This small molecule binds to this protein.
Small molecule (SMILES): CCCCCCc1ccc(Oc2ccc([N+](=O)[O-])cc2)c(O)c1

Sequence of chain 1.D:
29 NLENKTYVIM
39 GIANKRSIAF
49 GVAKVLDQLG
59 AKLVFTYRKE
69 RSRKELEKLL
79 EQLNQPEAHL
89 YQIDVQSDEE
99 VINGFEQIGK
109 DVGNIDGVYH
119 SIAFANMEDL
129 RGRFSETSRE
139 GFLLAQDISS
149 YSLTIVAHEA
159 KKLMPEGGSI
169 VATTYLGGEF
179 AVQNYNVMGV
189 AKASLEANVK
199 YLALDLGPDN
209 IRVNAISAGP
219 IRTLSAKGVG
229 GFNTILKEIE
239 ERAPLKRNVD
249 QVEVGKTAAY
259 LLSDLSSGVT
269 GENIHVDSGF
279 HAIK

Binding-site contacts:
Ligand atom C17 contacts residue NAP1 of chain 1.V at 3.5 Å.
Ligand atom O contacts residue NAP1 of chain 1.V at 2.5 Å (h-bond).
Ligand atom O3 contacts residue PHE122 of chain 1.D at 3.3 Å.
Ligand atom C8 contacts residue ALA224 of chain 1.D at 3.9 Å (hydrophobic).
Ligand atom N contacts residue ALA123 of chain 1.D at 3.5 Å (h-bond).
Ligand atom C contacts residue NAP1 of chain 1.V at 3.5 Å.
Ligand atom C17 contacts residue TYR183 of chain 1.D at 3.3 Å (hydrophobic).
Ligand atom C1 contacts residue NAP1 of chain 1.V at 3.3 Å.
Ligand atom C3 contacts residue ALA121 of chain 1.D at 3.9 Å (hydrophobic).
Ligand atom C7 contacts residue VAL227 of chain 1.D at 3.9 Å (hydrophobic).
Ligand atom C2 contacts residue NAP1 of chain 1.V at 3.6 Å.
Ligand atom C14 contacts residue ILE233 of chain 1.D at 3.8 Å (hydrophobic).
Ligand atom C13 contacts residue PHE230 of chain 1.D at 3.8 Å (hydrophobic).
Ligand atom O2 contacts residue ALA123 of chain 1.D at 3.1 Å (h-bond).
Ligand atom C6 contacts residue MET186 of chain 1.D at 3.8 Å (hydrophobic).
Ligand atom C12 contacts residue TYR173 of chain 1.D at 3.8 Å (hydrophobic).
Ligand atom C contacts residue TYR183 of chain 1.D at 3.4 Å (hydrophobic).
Ligand atom C16 contacts residue VAL180 of chain 1.D at 3.5 Å (hydrophobic).
Ligand atom C2 contacts residue SER223 of chain 1.D at 3.7 Å.
Ligand atom O2 contacts residue LEU128 of chain 1.D at 3.6 Å.
Ligand atom C9 contacts residue ALA224 of chain 1.D at 3.9 Å (hydrophobic).
Ligand atom C15 contacts residue VAL227 of chain 1.D at 3.8 Å (hydrophobic).
Ligand atom C6 contacts residue LEU128 of chain 1.D at 3.8 Å (hydrophobic).
Ligand atom C13 contacts residue TYR173 of chain 1.D at 3.9 Å (hydrophobic).
Ligand atom C14 contacts residue VAL227 of chain 1.D at 3.8 Å (hydrophobic).
Ligand atom O contacts residue TYR183 of chain 1.D at 2.5 Å (h-bond).
Ligand atom C4 contacts residue SER223 of chain 1.D at 3.7 Å.
Ligand atom C3 contacts residue SER223 of chain 1.D at 3.4 Å.
Ligand atom O1 contacts residue NAP1 of chain 1.V at 3.0 Å (h-bond).
Ligand atom C8 contacts residue NAP1 of chain 1.V at 3.4 Å.
Ligand atom C4 contacts residue ALA121 of chain 1.D at 3.4 Å (hydrophobic).
Ligand atom C3 contacts residue NAP1 of chain 1.V at 3.8 Å.
Ligand atom C4 contacts residue MET186 of chain 1.D at 3.7 Å (hydrophobic).
Ligand atom O contacts residue LYS190 of chain 1.D at 3.8 Å.
Ligand atom O3 contacts residue ALA123 of chain 1.D at 3.2 Å (h-bond).
Ligand atom C11 contacts residue NAP1 of chain 1.V at 3.4 Å.
Ligand atom C10 contacts residue NAP1 of chain 1.V at 3.2 Å.
Ligand atom C5 contacts residue MET186 of chain 1.D at 3.5 Å (hydrophobic).
Ligand atom C16 contacts residue GLN181 of chain 1.D at 2.8 Å.
Ligand atom C9 contacts residue NAP1 of chain 1.V at 3.0 Å.